The protein below binds the small molecule below.
Small molecule (SMILES): Cc1cc(CCCCCCCOc2ccc(C3=N[C@@H](C)CO3)cc2Cl)on1

Binding-site contacts:
Ligand atom CL1 contacts residue ILE104 of chain 3.A at 3.6 Å.
Ligand atom C3 contacts residue PRO174 of chain 3.A at 3.7 Å (hydrophobic).
Ligand atom N2 contacts residue PRO174 of chain 3.A at 3.7 Å.
Ligand atom C5C contacts residue TYR128 of chain 3.A at 3.7 Å (hydrophobic).
Ligand atom C1C contacts residue TYR152 of chain 3.A at 3.9 Å (hydrophobic).
Ligand atom C5A contacts residue VAL122 of chain 3.A at 3.9 Å (hydrophobic).
Ligand atom C31 contacts residue ALA150 of chain 3.A at 3.5 Å (hydrophobic).
Ligand atom C3C contacts residue VAL188 of chain 3.A at 3.3 Å (hydrophobic).
Ligand atom C3B contacts residue LEU106 of chain 3.A at 3.8 Å (hydrophobic).
Ligand atom O1A contacts residue VAL122 of chain 3.A at 4.0 Å.
Ligand atom O1B contacts residue MET221 of chain 3.A at 3.8 Å.
Ligand atom C3B contacts residue TYR197 of chain 3.A at 3.3 Å (hydrophobic).
Ligand atom C5 contacts residue TYR152 of chain 3.A at 3.6 Å (hydrophobic).
Ligand atom C4A contacts residue ASN198 of chain 3.A at 3.9 Å.
Ligand atom CL1 contacts residue ASN105 of chain 3.A at 3.3 Å.
Ligand atom C5A contacts residue CYS199 of chain 3.A at 3.9 Å (hydrophobic).
Ligand atom C6C contacts residue VAL191 of chain 3.A at 3.3 Å (hydrophobic).
Ligand atom C4C contacts residue TYR152 of chain 3.A at 3.9 Å (hydrophobic).
Ligand atom CM1 contacts residue CYS199 of chain 3.A at 3.8 Å (hydrophobic).
Ligand atom O1 contacts residue PHE186 of chain 3.A at 3.8 Å.
Ligand atom C7C contacts residue TYR128 of chain 3.A at 3.5 Å (hydrophobic).
Ligand atom C3C contacts residue TYR128 of chain 3.A at 3.6 Å (hydrophobic).
Ligand atom C4 contacts residue PHE186 of chain 3.A at 3.7 Å (hydrophobic).
Ligand atom N2 contacts residue PHE186 of chain 3.A at 4.0 Å.
Ligand atom C2B contacts residue TYR197 of chain 3.A at 3.3 Å (hydrophobic).
Ligand atom C4B contacts residue LEU106 of chain 3.A at 3.7 Å (hydrophobic).
Ligand atom C5C contacts residue ILE104 of chain 3.A at 4.0 Å (hydrophobic).
Ligand atom C2C contacts residue VAL188 of chain 3.A at 2.8 Å (hydrophobic).
Ligand atom N3A contacts residue ASN219 of chain 3.A at 3.4 Å (h-bond).
Ligand atom O1 contacts residue ALA24 of chain 3.C at 3.4 Å.
Ligand atom C31 contacts residue PRO174 of chain 3.A at 3.3 Å (hydrophobic).
Ligand atom N2 contacts residue ALA24 of chain 3.C at 3.1 Å.
Ligand atom C5 contacts residue PHE186 of chain 3.A at 3.7 Å (hydrophobic).
Ligand atom O1 contacts residue VAL188 of chain 3.A at 3.8 Å.
Ligand atom C31 contacts residue VAL176 of chain 3.A at 3.3 Å (hydrophobic).
Ligand atom C3 contacts residue PHE186 of chain 3.A at 3.9 Å (hydrophobic).
Ligand atom O1 contacts residue TYR152 of chain 3.A at 3.9 Å.
Ligand atom CL1 contacts residue MET221 of chain 3.A at 3.8 Å.
Ligand atom C31 contacts residue SER175 of chain 3.A at 3.5 Å.
Ligand atom C4 contacts residue TYR152 of chain 3.A at 3.7 Å (hydrophobic).

Sequence of chain 3.C:
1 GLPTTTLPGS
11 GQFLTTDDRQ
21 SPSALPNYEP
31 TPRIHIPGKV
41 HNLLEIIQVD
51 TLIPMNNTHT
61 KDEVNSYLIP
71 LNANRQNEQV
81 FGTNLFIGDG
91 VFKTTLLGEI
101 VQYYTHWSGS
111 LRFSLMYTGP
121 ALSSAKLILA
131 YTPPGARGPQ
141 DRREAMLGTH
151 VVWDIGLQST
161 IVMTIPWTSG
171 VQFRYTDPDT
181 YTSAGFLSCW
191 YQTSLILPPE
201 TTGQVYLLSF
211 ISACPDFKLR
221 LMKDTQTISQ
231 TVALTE

Sequence of chain 3.A:
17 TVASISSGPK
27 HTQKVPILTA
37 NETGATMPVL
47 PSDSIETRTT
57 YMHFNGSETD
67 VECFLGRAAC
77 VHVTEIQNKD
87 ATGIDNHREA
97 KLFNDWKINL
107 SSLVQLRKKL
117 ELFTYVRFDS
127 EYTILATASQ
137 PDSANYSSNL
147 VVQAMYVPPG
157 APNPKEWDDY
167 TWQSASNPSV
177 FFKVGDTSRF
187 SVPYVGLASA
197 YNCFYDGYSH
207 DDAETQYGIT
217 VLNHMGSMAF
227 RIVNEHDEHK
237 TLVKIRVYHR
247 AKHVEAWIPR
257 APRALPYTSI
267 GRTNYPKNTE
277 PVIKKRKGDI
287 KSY